Sequence of chain 1.A:
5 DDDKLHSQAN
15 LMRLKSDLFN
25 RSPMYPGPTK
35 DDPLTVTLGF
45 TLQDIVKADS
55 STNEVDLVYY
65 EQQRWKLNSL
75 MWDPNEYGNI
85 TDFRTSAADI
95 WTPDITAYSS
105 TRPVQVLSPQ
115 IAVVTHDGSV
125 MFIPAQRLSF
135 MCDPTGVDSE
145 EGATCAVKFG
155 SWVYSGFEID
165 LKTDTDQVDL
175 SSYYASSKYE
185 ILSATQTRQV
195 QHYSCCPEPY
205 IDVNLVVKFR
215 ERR

The protein below binds the small molecule below.
Small molecule (SMILES): CC(=O)N[C@@H]1[C@@H](O)[C@H](O)[C@@H](CO)O[C@H]1O

Binding-site contacts:
Ligand atom C8 contacts residue ASN83 of chain 1.A at 4.3 Å.
Ligand atom C2 contacts residue ASN83 of chain 1.A at 2.5 Å.
Ligand atom C1 contacts residue ASN79 of chain 1.A at 4.2 Å.
Ligand atom C8 contacts residue ASN79 of chain 1.A at 4.0 Å.
Ligand atom C8 contacts residue GLY82 of chain 1.A at 3.9 Å.
Ligand atom O7 contacts residue ASN83 of chain 1.A at 3.0 Å (h-bond).
Ligand atom C7 contacts residue ASN83 of chain 1.A at 3.3 Å.
Ligand atom C7 contacts residue ASN79 of chain 1.A at 4.2 Å.
Ligand atom C4 contacts residue ASN83 of chain 1.A at 4.2 Å.
Ligand atom C3 contacts residue ASN83 of chain 1.A at 3.8 Å.
Ligand atom C1 contacts residue ASN83 of chain 1.A at 1.4 Å.
Ligand atom O7 contacts residue ASN79 of chain 1.A at 3.7 Å.
Ligand atom C5 contacts residue ASN83 of chain 1.A at 3.6 Å.
Ligand atom O5 contacts residue ASN83 of chain 1.A at 2.4 Å (h-bond).
Ligand atom N2 contacts residue ASN83 of chain 1.A at 3.0 Å (h-bond).